Sequence of chain 1.A:
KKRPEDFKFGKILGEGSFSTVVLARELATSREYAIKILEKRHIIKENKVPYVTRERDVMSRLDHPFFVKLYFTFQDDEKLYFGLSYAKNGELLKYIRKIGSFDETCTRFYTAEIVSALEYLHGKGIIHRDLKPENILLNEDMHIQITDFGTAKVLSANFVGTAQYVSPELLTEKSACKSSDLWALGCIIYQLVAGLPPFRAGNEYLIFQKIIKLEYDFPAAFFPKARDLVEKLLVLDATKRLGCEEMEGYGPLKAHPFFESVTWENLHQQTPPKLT

Binding-site contacts:
Ligand atom N20 contacts residue SER115 of chain 1.A at 2.9 Å (h-bond).
Ligand atom C28 contacts residue TYR81 of chain 1.A at 3.6 Å (hydrophobic).
Ligand atom O contacts residue THR177 of chain 1.A at 3.4 Å (h-bond).
Ligand atom C23 contacts residue ASP178 of chain 1.A at 3.1 Å.
Ligand atom O34 contacts residue LEU114 of chain 1.A at 3.5 Å.
Ligand atom C7 contacts residue TYR81 of chain 1.A at 3.6 Å (hydrophobic).
Ligand atom F contacts residue HIS158 of chain 1.A at 3.2 Å.
Ligand atom F contacts residue ILE176 of chain 1.A at 3.4 Å.
Ligand atom O contacts residue ASP178 of chain 1.A at 3.0 Å (salt-bridge).
Ligand atom C13 contacts residue LEU167 of chain 1.A at 3.5 Å (hydrophobic).
Ligand atom C29 contacts residue ASP178 of chain 1.A at 3.2 Å.
Ligand atom C11 contacts residue PHE97 of chain 1.A at 3.6 Å (hydrophobic).
Ligand atom C17 contacts residue PHE179 of chain 1.A at 3.6 Å (hydrophobic).
Ligand atom C30 contacts residue LEU167 of chain 1.A at 3.4 Å (hydrophobic).
Ligand atom N32 contacts residue ASP178 of chain 1.A at 2.9 Å (salt-bridge).
Ligand atom O34 contacts residue LYS66 of chain 1.A at 3.1 Å (salt-bridge).
Ligand atom O31 contacts residue ALA117 of chain 1.A at 2.9 Å (h-bond).
Ligand atom F12 contacts residue LEU151 of chain 1.A at 3.5 Å.
Ligand atom C16 contacts residue THR177 of chain 1.A at 3.3 Å.
Ligand atom C28 contacts residue GLY180 of chain 1.A at 3.3 Å.
Ligand atom N contacts residue VAL98 of chain 1.A at 3.6 Å (h-bond).
Ligand atom C5 contacts residue VAL98 of chain 1.A at 3.3 Å (hydrophobic).
Ligand atom C22 contacts residue ASP178 of chain 1.A at 3.1 Å.
Ligand atom O21 contacts residue LEU114 of chain 1.A at 3.2 Å.
Ligand atom C3 contacts residue MET89 of chain 1.A at 3.4 Å (hydrophobic).
Ligand atom F contacts residue PHE97 of chain 1.A at 3.4 Å.
Ligand atom C11 contacts residue ILE176 of chain 1.A at 3.5 Å (hydrophobic).
Ligand atom C29 contacts residue LYS66 of chain 1.A at 3.6 Å.
Ligand atom F12 contacts residue ALA182 of chain 1.A at 3.0 Å.
Ligand atom N19 contacts residue LEU167 of chain 1.A at 3.2 Å.
Ligand atom N20 contacts residue ALA64 of chain 1.A at 3.3 Å.
Ligand atom C3 contacts residue VAL98 of chain 1.A at 3.5 Å (hydrophobic).
Ligand atom C27 contacts residue PHE179 of chain 1.A at 3.5 Å (hydrophobic).
Ligand atom C24 contacts residue ASP178 of chain 1.A at 3.2 Å.
Ligand atom C26 contacts residue SER49 of chain 1.A at 3.3 Å.
Ligand atom C17 contacts residue THR177 of chain 1.A at 3.6 Å.
Ligand atom C2 contacts residue MET89 of chain 1.A at 3.6 Å (hydrophobic).
Ligand atom C22 contacts residue THR177 of chain 1.A at 3.4 Å.
Ligand atom C28 contacts residue PHE179 of chain 1.A at 3.5 Å (hydrophobic).
Ligand atom O21 contacts residue THR177 of chain 1.A at 3.2 Å (h-bond).

This protein binds this small molecule.
Small molecule (SMILES): O=C(N[C@@H](COc1ccc2[nH]c(=O)[nH]c2c1)c1ccccc1)c1cccn(Cc2ccc(F)c(F)c2)c1=O